Sequence of chain 1.A:
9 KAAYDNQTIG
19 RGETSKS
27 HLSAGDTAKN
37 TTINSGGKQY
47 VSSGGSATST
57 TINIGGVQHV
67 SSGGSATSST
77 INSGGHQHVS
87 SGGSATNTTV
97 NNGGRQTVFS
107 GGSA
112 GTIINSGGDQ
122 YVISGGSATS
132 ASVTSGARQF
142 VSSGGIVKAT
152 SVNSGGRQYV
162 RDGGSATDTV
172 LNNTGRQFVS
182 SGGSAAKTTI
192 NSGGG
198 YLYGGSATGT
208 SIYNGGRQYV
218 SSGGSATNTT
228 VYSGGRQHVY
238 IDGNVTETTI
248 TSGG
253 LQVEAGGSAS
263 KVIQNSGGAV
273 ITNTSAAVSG

Binding-site contacts:
Ligand atom C5 contacts residue SER277 of chain 1.A at 2.5 Å.
Ligand atom O4 contacts residue SER277 of chain 1.A at 4.0 Å.
Ligand atom C3 contacts residue SER277 of chain 1.A at 2.9 Å.
Ligand atom O3 contacts residue SER277 of chain 1.A at 4.3 Å.
Ligand atom C1 contacts residue ALA278 of chain 1.A at 3.5 Å (hydrophobic).
Ligand atom C2 contacts residue ALA278 of chain 1.A at 4.0 Å (hydrophobic).
Ligand atom C1 contacts residue SER277 of chain 1.A at 1.3 Å.
Ligand atom C4 contacts residue SER277 of chain 1.A at 3.2 Å.
Ligand atom C6 contacts residue SER277 of chain 1.A at 3.8 Å.
Ligand atom O5 contacts residue SER277 of chain 1.A at 1.9 Å (h-bond).
Ligand atom O7 contacts residue SER277 of chain 1.A at 3.4 Å.
Ligand atom O2 contacts residue SER277 of chain 1.A at 3.7 Å.
Ligand atom C2 contacts residue SER277 of chain 1.A at 2.6 Å.
Ligand atom C7 contacts residue SER277 of chain 1.A at 4.1 Å.

This protein binds this small molecule.
Small molecule (SMILES): OC[C@@H](O)[C@H]1O[C@H](O)[C@@H](O)[C@@H](O)[C@@H]1O